Binding-site contacts:
Ligand atom N19 contacts residue HEC1 of chain 1.D at 2.4 Å.
Ligand atom C6 contacts residue PHE208 of chain 1.A at 3.6 Å (hydrophobic).
Ligand atom C7 contacts residue GLY291 of chain 1.A at 3.6 Å.
Ligand atom C1 contacts residue ALA290 of chain 1.A at 3.8 Å (hydrophobic).
Ligand atom C27 contacts residue PHE464 of chain 1.A at 3.8 Å (hydrophobic).
Ligand atom C23 contacts residue PHE464 of chain 1.A at 3.8 Å (hydrophobic).
Ligand atom N30 contacts residue MET215 of chain 1.A at 3.8 Å.
Ligand atom C32 contacts residue MET215 of chain 1.A at 3.6 Å (hydrophobic).
Ligand atom C28 contacts residue PHE464 of chain 1.A at 3.3 Å (hydrophobic).
Ligand atom C16 contacts residue THR295 of chain 1.A at 3.8 Å.
Ligand atom C4 contacts residue GLY291 of chain 1.A at 3.4 Å.
Ligand atom C14 contacts residue THR295 of chain 1.A at 3.7 Å.
Ligand atom O12 contacts residue THR295 of chain 1.A at 3.4 Å.
Ligand atom CL1 contacts residue TRP237 of chain 1.A at 3.3 Å.
Ligand atom O26 contacts residue PHE464 of chain 1.A at 3.8 Å.
Ligand atom C28 contacts residue TYR462 of chain 1.A at 3.7 Å (hydrophobic).
Ligand atom O12 contacts residue PHE208 of chain 1.A at 3.1 Å.
Ligand atom C5 contacts residue ALA290 of chain 1.A at 3.5 Å (hydrophobic).
Ligand atom C6 contacts residue GLY291 of chain 1.A at 3.8 Å.
Ligand atom C23 contacts residue GLY356 of chain 1.A at 3.8 Å.
Ligand atom C32 contacts residue PHE358 of chain 1.A at 3.8 Å (hydrophobic).
Ligand atom N29 contacts residue TYR462 of chain 1.A at 2.9 Å (h-bond).
Ligand atom C11 contacts residue TRP93 of chain 1.A at 3.6 Å (hydrophobic).
Ligand atom O20 contacts residue ILE465 of chain 1.A at 3.4 Å.
Ligand atom C11 contacts residue PHE107 of chain 1.A at 3.6 Å (hydrophobic).
Ligand atom O26 contacts residue PHE107 of chain 1.A at 3.6 Å.
Ligand atom N29 contacts residue PHE358 of chain 1.A at 3.6 Å.
Ligand atom C25 contacts residue PHE464 of chain 1.A at 3.6 Å (hydrophobic).
Ligand atom C6 contacts residue ALA290 of chain 1.A at 3.8 Å (hydrophobic).
Ligand atom C2 contacts residue GLY291 of chain 1.A at 3.8 Å.
Ligand atom C32 contacts residue GLU360 of chain 1.A at 3.4 Å.
Ligand atom N30 contacts residue PHE358 of chain 1.A at 3.6 Å.
Ligand atom C17 contacts residue HEC1 of chain 1.D at 3.1 Å.
Ligand atom N24 contacts residue PHE464 of chain 1.A at 3.8 Å.
Ligand atom C3 contacts residue TRP93 of chain 1.A at 3.7 Å (hydrophobic).
Ligand atom C21 contacts residue PHE464 of chain 1.A at 3.6 Å (hydrophobic).
Ligand atom C31 contacts residue GLU360 of chain 1.A at 3.4 Å.
Ligand atom C18 contacts residue HEC1 of chain 1.D at 3.1 Å.
Ligand atom C13 contacts residue GLU287 of chain 1.A at 3.4 Å.
Ligand atom C13 contacts residue HEC1 of chain 1.D at 3.7 Å.

The protein below binds the small molecule below.
Small molecule (SMILES): Cn1cc(C(=O)N2CC(Oc3cncc(N4C(=O)c5ccc(Cl)cc5C4(C)C)c3)C2)cn1

Sequence of chain 1.A:
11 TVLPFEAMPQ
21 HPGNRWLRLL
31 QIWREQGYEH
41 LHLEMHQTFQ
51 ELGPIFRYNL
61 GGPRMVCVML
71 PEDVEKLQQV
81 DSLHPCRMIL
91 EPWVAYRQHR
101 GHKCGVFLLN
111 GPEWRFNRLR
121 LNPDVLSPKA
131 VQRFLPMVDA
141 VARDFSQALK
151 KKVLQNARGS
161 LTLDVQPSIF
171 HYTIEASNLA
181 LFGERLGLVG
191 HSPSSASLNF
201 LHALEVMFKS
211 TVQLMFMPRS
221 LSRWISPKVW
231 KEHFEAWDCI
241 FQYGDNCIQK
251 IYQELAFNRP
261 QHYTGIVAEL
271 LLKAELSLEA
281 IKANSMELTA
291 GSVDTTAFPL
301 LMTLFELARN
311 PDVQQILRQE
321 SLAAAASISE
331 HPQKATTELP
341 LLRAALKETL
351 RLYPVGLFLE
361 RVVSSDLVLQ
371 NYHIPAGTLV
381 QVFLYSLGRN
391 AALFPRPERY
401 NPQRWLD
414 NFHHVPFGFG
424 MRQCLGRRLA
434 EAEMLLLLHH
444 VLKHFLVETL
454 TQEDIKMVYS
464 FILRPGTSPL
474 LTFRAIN